Binding-site contacts:
Ligand atom CAJ contacts residue GLY47 of chain 1.A at 3.5 Å.
Ligand atom CA contacts residue GLN91 of chain 1.A at 3.1 Å.
Ligand atom CAS contacts residue TYR76 of chain 1.A at 3.6 Å (hydrophobic).
Ligand atom CAU contacts residue TYR87 of chain 1.A at 3.4 Å (hydrophobic).
Ligand atom CAT contacts residue TYR76 of chain 1.A at 3.4 Å (hydrophobic).
Ligand atom CAE contacts residue LEU83 of chain 1.A at 3.9 Å (hydrophobic).
Ligand atom N contacts residue GLN91 of chain 1.A at 3.9 Å.
Ligand atom CAK contacts residue TYR87 of chain 1.A at 3.6 Å (hydrophobic).
Ligand atom CAB contacts residue GLN91 of chain 1.A at 3.8 Å.
Ligand atom OAD contacts residue ALA84 of chain 1.A at 3.5 Å.
Ligand atom OAD contacts residue TYR45 of chain 1.A at 3.9 Å.
Ligand atom CAJ contacts residue HIS46 of chain 1.A at 3.9 Å.
Ligand atom NAN contacts residue HIS46 of chain 1.A at 3.6 Å.
Ligand atom CAR contacts residue GLY47 of chain 1.A at 3.6 Å.
Ligand atom CAF contacts residue TYR76 of chain 1.A at 3.8 Å (hydrophobic).
Ligand atom CAI contacts residue TYR76 of chain 1.A at 3.4 Å (hydrophobic).
Ligand atom CAU contacts residue TYR76 of chain 1.A at 3.7 Å (hydrophobic).
Ligand atom CAE contacts residue ILE77 of chain 1.A at 3.7 Å (hydrophobic).
Ligand atom CAF contacts residue TYR87 of chain 1.A at 4.0 Å (hydrophobic).
Ligand atom CAB contacts residue TYR87 of chain 1.A at 3.9 Å (hydrophobic).
Ligand atom N contacts residue TYR87 of chain 1.A at 3.6 Å.
Ligand atom NAN contacts residue TYR87 of chain 1.A at 3.4 Å.
Ligand atom NAN contacts residue TYR76 of chain 1.A at 3.9 Å.
Ligand atom NAN contacts residue GLY47 of chain 1.A at 2.9 Å (h-bond).
Ligand atom CAR contacts residue TYR87 of chain 1.A at 3.6 Å (hydrophobic).
Ligand atom CAT contacts residue TYR87 of chain 1.A at 3.6 Å (hydrophobic).
Ligand atom CAP contacts residue TYR87 of chain 1.A at 3.9 Å (hydrophobic).
Ligand atom CAF contacts residue GLU159 of chain 1.A at 3.5 Å.
Ligand atom CAS contacts residue TYR87 of chain 1.A at 3.6 Å (hydrophobic).
Ligand atom OAD contacts residue HIS46 of chain 1.A at 3.5 Å.
Ligand atom OAD contacts residue GLY47 of chain 1.A at 2.8 Å (h-bond).
Ligand atom CAQ contacts residue TYR76 of chain 1.A at 3.4 Å (hydrophobic).
Ligand atom CAQ contacts residue TYR87 of chain 1.A at 3.9 Å (hydrophobic).
Ligand atom CAQ contacts residue HIS46 of chain 1.A at 3.8 Å.
Ligand atom CAI contacts residue TYR87 of chain 1.A at 3.6 Å (hydrophobic).
Ligand atom OAD contacts residue TYR76 of chain 1.A at 3.6 Å.
Ligand atom CAQ contacts residue GLY47 of chain 1.A at 3.7 Å.
Ligand atom CAR contacts residue HIS46 of chain 1.A at 3.9 Å.
Ligand atom CAJ contacts residue TYR87 of chain 1.A at 3.9 Å (hydrophobic).
Ligand atom CAH contacts residue ILE77 of chain 1.A at 4.0 Å (hydrophobic).

This small molecule binds to this protein.
Small molecule (SMILES): CN(C)CC(=O)Nc1ccc2[nH]c(=O)c3ccccc3c2c1

Sequence of chain 1.A:
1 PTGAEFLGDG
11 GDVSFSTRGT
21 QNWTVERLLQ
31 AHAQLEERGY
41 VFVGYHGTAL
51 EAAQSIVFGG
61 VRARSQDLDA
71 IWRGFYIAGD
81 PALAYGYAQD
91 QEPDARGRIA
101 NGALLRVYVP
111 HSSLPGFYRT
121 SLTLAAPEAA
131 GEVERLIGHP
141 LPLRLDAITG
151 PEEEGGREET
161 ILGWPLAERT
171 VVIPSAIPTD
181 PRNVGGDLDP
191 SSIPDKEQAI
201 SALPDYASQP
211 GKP